Sequence of chain 2.A:
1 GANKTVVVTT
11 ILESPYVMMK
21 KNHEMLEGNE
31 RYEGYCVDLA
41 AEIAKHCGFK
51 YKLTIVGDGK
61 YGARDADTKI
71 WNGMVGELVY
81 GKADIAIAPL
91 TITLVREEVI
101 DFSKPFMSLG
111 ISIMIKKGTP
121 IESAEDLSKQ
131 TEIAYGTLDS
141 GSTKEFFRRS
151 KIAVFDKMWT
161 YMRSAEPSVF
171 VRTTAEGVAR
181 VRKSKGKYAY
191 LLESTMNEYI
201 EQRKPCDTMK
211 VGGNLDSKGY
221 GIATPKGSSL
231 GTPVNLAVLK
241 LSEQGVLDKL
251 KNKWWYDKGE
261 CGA

Binding-site contacts:
Ligand atom O28 contacts residue SER108 of chain 1.A at 3.2 Å (h-bond).
Ligand atom C10 contacts residue O271 of chain 2.F at 0.8 Å.
Ligand atom O16 contacts residue O271 of chain 2.F at 1.5 Å (h-bond).
Ligand atom C33 contacts residue O271 of chain 2.F at 3.1 Å.
Ligand atom N32 contacts residue ASP248 of chain 1.A at 3.2 Å (salt-bridge).
Ligand atom F3 contacts residue GLY219 of chain 1.A at 3.1 Å.
Ligand atom C8 contacts residue O271 of chain 2.F at 0.5 Å.
Ligand atom C11 contacts residue O271 of chain 2.F at 1.0 Å.
Ligand atom N29 contacts residue O271 of chain 2.F at 0.9 Å.
Ligand atom C2 contacts residue O271 of chain 2.F at 0.5 Å.
Ligand atom C9 contacts residue O271 of chain 2.F at 0.4 Å.
Ligand atom C31 contacts residue O271 of chain 2.F at 2.3 Å.
Ligand atom C20 contacts residue O271 of chain 2.F at 0.4 Å.
Ligand atom S19 contacts residue O271 of chain 2.F at 0.4 Å (h-bond).
Ligand atom C5 contacts residue O271 of chain 2.F at 0.4 Å.
Ligand atom C33 contacts residue ASP248 of chain 1.A at 3.2 Å.
Ligand atom C14 contacts residue O271 of chain 2.F at 0.9 Å.
Ligand atom C12 contacts residue O271 of chain 2.F at 0.9 Å.
Ligand atom F3 contacts residue O271 of chain 2.F at 0.9 Å.
Ligand atom C27 contacts residue O271 of chain 2.F at 0.8 Å.
Ligand atom C24 contacts residue O271 of chain 2.F at 1.4 Å.
Ligand atom C13 contacts residue O271 of chain 2.F at 0.8 Å.
Ligand atom C10 contacts residue PRO105 of chain 2.A at 3.2 Å (hydrophobic).
Ligand atom C23 contacts residue O271 of chain 2.F at 0.8 Å.
Ligand atom N6 contacts residue LYS218 of chain 1.A at 3.2 Å.
Ligand atom C34 contacts residue O271 of chain 2.F at 1.8 Å.
Ligand atom O28 contacts residue O271 of chain 2.F at 1.2 Å.
Ligand atom O16 contacts residue PRO105 of chain 2.A at 3.0 Å.
Ligand atom F4 contacts residue O271 of chain 2.F at 1.2 Å.
Ligand atom C22 contacts residue O271 of chain 2.F at 0.5 Å.
Ligand atom F1 contacts residue O271 of chain 2.F at 1.7 Å.
Ligand atom C18 contacts residue O271 of chain 2.F at 0.5 Å.
Ligand atom C21 contacts residue O271 of chain 2.F at 0.4 Å.
Ligand atom N7 contacts residue O271 of chain 2.F at 0.5 Å.
Ligand atom N6 contacts residue O271 of chain 2.F at 0.4 Å (h-bond).
Ligand atom C30 contacts residue O271 of chain 2.F at 1.0 Å.
Ligand atom C15 contacts residue O271 of chain 2.F at 0.6 Å.
Ligand atom N17 contacts residue O271 of chain 2.F at 0.9 Å.
Ligand atom C26 contacts residue O271 of chain 2.F at 0.5 Å.
Ligand atom C25 contacts residue O271 of chain 2.F at 1.2 Å.

Sequence of chain 1.A:
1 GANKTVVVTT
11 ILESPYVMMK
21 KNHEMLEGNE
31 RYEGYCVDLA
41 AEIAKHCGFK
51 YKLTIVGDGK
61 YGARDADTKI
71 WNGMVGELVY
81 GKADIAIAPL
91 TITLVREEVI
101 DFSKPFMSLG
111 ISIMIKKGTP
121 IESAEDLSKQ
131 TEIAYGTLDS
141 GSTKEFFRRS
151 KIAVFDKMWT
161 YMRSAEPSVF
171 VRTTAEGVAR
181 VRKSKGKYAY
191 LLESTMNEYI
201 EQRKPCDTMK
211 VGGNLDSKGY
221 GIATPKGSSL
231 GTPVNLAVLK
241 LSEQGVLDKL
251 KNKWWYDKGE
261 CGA

A small-molecule ligand and the protein it binds are described below.
Small molecule (SMILES): O=C(Cn1nc(C(F)(F)F)c2c1CCCC2)Nc1sc2c(c1C(=O)N[C@@H]1CCNC1)CCCC2